This protein binds this small molecule.
Small molecule (SMILES): CC1(C)[C@@H]2CC[C@@]1(C)C(=O)C2

Binding-site contacts:
Ligand atom C10 contacts residue VAL388 of chain 1.A at 4.0 Å (hydrophobic).
Ligand atom C8 contacts residue CAM1 of chain 1.D at 0.9 Å.
Ligand atom C3 contacts residue HEM1 of chain 1.B at 4.0 Å.
Ligand atom C4 contacts residue HEM1 of chain 1.B at 3.8 Å.
Ligand atom O contacts residue CAM1 of chain 1.D at 0.3 Å.
Ligand atom O contacts residue ASP289 of chain 1.A at 4.0 Å.
Ligand atom C7 contacts residue CAM1 of chain 1.D at 0.6 Å.
Ligand atom C3 contacts residue ASP289 of chain 1.A at 3.4 Å.
Ligand atom C10 contacts residue CAM1 of chain 1.D at 0.4 Å.
Ligand atom C2 contacts residue CAM1 of chain 1.D at 0.3 Å.
Ligand atom C8 contacts residue HEM1 of chain 1.B at 3.8 Å.
Ligand atom C10 contacts residue THR244 of chain 1.A at 4.5 Å.
Ligand atom C9 contacts residue CAM1 of chain 1.D at 1.2 Å.
Ligand atom C6 contacts residue CAM1 of chain 1.D at 0.6 Å.
Ligand atom O contacts residue ILE387 of chain 1.A at 3.3 Å.
Ligand atom C8 contacts residue THR244 of chain 1.A at 4.3 Å.
Ligand atom C6 contacts residue LEU236 of chain 1.A at 4.3 Å (hydrophobic).
Ligand atom C3 contacts residue CAM1 of chain 1.D at 0.3 Å.
Ligand atom O contacts residue PHE79 of chain 1.A at 3.4 Å.
Ligand atom C1 contacts residue CAM1 of chain 1.D at 0.2 Å.
Ligand atom C8 contacts residue VAL287 of chain 1.A at 4.1 Å (hydrophobic).
Ligand atom C9 contacts residue HEM1 of chain 1.B at 3.5 Å.
Ligand atom C3 contacts residue PHE79 of chain 1.A at 4.1 Å (hydrophobic).
Ligand atom C5 contacts residue HEM1 of chain 1.B at 4.5 Å.
Ligand atom C2 contacts residue ASP289 of chain 1.A at 4.2 Å.
Ligand atom C4 contacts residue CAM1 of chain 1.D at 1.4 Å.
Ligand atom C5 contacts residue CAM1 of chain 1.D at 1.8 Å.
Ligand atom C7 contacts residue HEM1 of chain 1.B at 4.1 Å.
Ligand atom C5 contacts residue LEU236 of chain 1.A at 3.7 Å (hydrophobic).
Ligand atom C9 contacts residue GLY240 of chain 1.A at 3.5 Å.
Ligand atom C2 contacts residue PHE79 of chain 1.A at 4.0 Å (hydrophobic).

Sequence of chain 1.A:
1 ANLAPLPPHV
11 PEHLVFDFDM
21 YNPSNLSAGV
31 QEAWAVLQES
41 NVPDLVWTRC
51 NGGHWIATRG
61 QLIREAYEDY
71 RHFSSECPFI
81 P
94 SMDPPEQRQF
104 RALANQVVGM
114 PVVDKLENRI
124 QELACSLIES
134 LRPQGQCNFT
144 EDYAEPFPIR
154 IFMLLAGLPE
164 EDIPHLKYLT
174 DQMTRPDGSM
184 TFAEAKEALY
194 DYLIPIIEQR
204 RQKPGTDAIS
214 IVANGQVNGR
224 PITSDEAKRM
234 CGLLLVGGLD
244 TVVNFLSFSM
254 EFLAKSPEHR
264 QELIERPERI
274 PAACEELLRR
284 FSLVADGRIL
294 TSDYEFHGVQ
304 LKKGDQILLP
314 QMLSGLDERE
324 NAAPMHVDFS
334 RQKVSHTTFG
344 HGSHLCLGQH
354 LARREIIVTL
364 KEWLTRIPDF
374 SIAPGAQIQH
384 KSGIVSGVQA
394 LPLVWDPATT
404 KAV